The protein below binds the small molecule below.
Small molecule (SMILES): CC(=O)N[C@@H]1[C@@H](O)[C@H](O)[C@@H](CO)O[C@H]1O

Binding-site contacts:
Ligand atom C2 contacts residue ILE1 of chain 1.A at 3.4 Å (hydrophobic).
Ligand atom C6 contacts residue GLN48 of chain 1.B at 3.7 Å.
Ligand atom O5 contacts residue ASN45 of chain 1.B at 2.6 Å (h-bond).
Ligand atom O5 contacts residue ILE1 of chain 1.A at 4.4 Å.
Ligand atom O7 contacts residue ASN45 of chain 1.B at 3.5 Å (h-bond).
Ligand atom O6 contacts residue GLN48 of chain 1.B at 3.6 Å.
Ligand atom C5 contacts residue GLN48 of chain 1.B at 4.5 Å.
Ligand atom C2 contacts residue ASN45 of chain 1.B at 2.9 Å.
Ligand atom C7 contacts residue ASN45 of chain 1.B at 3.6 Å.
Ligand atom N2 contacts residue ILE1 of chain 1.A at 2.8 Å (h-bond).
Ligand atom C1 contacts residue ASN45 of chain 1.B at 2.3 Å.
Ligand atom C8 contacts residue ILE1 of chain 1.A at 3.9 Å (hydrophobic).
Ligand atom C7 contacts residue ILE1 of chain 1.A at 3.7 Å (hydrophobic).
Ligand atom O5 contacts residue GLN48 of chain 1.B at 3.9 Å.
Ligand atom C3 contacts residue ASN45 of chain 1.B at 4.3 Å.
Ligand atom C8 contacts residue LYS2 of chain 1.A at 4.0 Å.
Ligand atom C5 contacts residue ASN45 of chain 1.B at 4.0 Å.
Ligand atom C1 contacts residue LYS2 of chain 1.A at 4.5 Å.
Ligand atom N2 contacts residue ASN45 of chain 1.B at 3.5 Å (h-bond).
Ligand atom C3 contacts residue ILE1 of chain 1.A at 3.9 Å (hydrophobic).
Ligand atom C1 contacts residue ILE1 of chain 1.A at 3.1 Å (hydrophobic).

Sequence of chain 1.A:
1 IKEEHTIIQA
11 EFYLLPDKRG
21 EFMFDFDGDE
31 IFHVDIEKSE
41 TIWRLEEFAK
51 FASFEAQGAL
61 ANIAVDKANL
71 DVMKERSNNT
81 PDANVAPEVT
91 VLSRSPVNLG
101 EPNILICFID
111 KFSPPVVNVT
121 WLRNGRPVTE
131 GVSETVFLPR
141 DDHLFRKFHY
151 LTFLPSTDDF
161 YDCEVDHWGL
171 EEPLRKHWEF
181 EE

Sequence of chain 1.B:
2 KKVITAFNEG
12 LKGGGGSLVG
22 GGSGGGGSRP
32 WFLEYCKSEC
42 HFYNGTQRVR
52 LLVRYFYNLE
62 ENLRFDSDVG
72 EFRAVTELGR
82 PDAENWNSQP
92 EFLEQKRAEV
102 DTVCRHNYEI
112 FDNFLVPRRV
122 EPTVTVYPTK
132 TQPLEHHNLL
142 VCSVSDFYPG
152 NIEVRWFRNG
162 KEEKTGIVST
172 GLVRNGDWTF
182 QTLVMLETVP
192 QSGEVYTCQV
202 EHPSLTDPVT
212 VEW